Binding-site contacts:
Ligand atom C16 contacts residue PRO272 of chain 5.B at 4.0 Å (hydrophobic).
Ligand atom C09 contacts residue LEU228 of chain 5.B at 4.1 Å (hydrophobic).
Ligand atom C05 contacts residue HIS227 of chain 5.B at 3.4 Å.
Ligand atom C04 contacts residue HIS227 of chain 5.B at 4.0 Å.
Ligand atom C08 contacts residue HIS227 of chain 5.B at 3.3 Å.
Ligand atom O13 contacts residue ARG359 of chain 5.B at 3.4 Å (salt-bridge).
Ligand atom O06 contacts residue LEU215 of chain 5.B at 3.6 Å.
Ligand atom C27 contacts residue GLY360 of chain 5.B at 4.0 Å.
Ligand atom C44 contacts residue GLY360 of chain 5.B at 4.0 Å.
Ligand atom C44 contacts residue LEU361 of chain 5.B at 4.0 Å (hydrophobic).
Ligand atom O13 contacts residue GLY360 of chain 5.B at 3.6 Å (h-bond).
Ligand atom C06 contacts residue ASP224 of chain 5.B at 3.6 Å.
Ligand atom C42 contacts residue VAL23 of chain 5.B at 3.5 Å (hydrophobic).
Ligand atom C09 contacts residue HIS227 of chain 5.B at 3.9 Å.
Ligand atom C07 contacts residue HIS227 of chain 5.B at 2.7 Å.
Ligand atom C33 contacts residue ASP26 of chain 5.B at 3.9 Å.
Ligand atom O06 contacts residue THR274 of chain 5.B at 3.2 Å (h-bond).
Ligand atom O07 contacts residue THR274 of chain 5.B at 3.7 Å.
Ligand atom O12 contacts residue GLY360 of chain 5.B at 3.4 Å (h-bond).
Ligand atom C14 contacts residue THR274 of chain 5.B at 4.0 Å.
Ligand atom C08 contacts residue LEU228 of chain 5.B at 3.3 Å (hydrophobic).
Ligand atom C41 contacts residue SER234 of chain 5.B at 3.6 Å.
Ligand atom C07 contacts residue ASP224 of chain 5.B at 3.5 Å.
Ligand atom O13 contacts residue PRO358 of chain 5.B at 3.5 Å.
Ligand atom O06 contacts residue PRO272 of chain 5.B at 3.8 Å.
Ligand atom C41 contacts residue VAL23 of chain 5.B at 3.2 Å (hydrophobic).
Ligand atom C40 contacts residue SER234 of chain 5.B at 2.9 Å.
Ligand atom C14 contacts residue LEU215 of chain 5.B at 3.9 Å (hydrophobic).
Ligand atom C39 contacts residue SER234 of chain 5.B at 3.9 Å.
Ligand atom C15 contacts residue PRO272 of chain 5.B at 3.6 Å (hydrophobic).
Ligand atom O14 contacts residue HIS227 of chain 5.B at 2.2 Å (h-bond).
Ligand atom C06 contacts residue HIS227 of chain 5.B at 2.8 Å.
Ligand atom C30 contacts residue HIS227 of chain 5.B at 3.1 Å.
Ligand atom O08 contacts residue ARG276 of chain 5.B at 3.6 Å.
Ligand atom C07 contacts residue LEU228 of chain 5.B at 4.0 Å (hydrophobic).
Ligand atom C36 contacts residue HIS227 of chain 5.B at 3.3 Å.
Ligand atom C19 contacts residue THR274 of chain 5.B at 3.3 Å.
Ligand atom C31 contacts residue HIS227 of chain 5.B at 3.4 Å.
Ligand atom C16 contacts residue THR274 of chain 5.B at 3.6 Å.
Ligand atom O06 contacts residue LEU273 of chain 5.B at 3.4 Å.

Sequence of chain 5.B:
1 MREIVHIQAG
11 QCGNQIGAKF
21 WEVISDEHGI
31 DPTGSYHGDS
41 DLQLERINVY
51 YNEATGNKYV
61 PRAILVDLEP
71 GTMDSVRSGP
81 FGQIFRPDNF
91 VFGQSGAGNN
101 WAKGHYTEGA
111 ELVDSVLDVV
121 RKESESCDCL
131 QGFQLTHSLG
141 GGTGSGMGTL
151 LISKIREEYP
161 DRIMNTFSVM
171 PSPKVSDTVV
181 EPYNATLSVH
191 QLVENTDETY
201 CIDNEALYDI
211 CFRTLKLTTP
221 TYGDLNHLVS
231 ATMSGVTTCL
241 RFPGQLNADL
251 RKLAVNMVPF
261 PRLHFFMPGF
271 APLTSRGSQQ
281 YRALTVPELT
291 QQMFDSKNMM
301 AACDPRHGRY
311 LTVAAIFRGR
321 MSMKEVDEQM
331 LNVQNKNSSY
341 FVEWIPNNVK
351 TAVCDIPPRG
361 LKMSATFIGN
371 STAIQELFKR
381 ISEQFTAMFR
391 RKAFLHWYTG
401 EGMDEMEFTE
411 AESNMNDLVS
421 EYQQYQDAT

A small-molecule ligand and the protein it binds are described below.
Small molecule (SMILES): CC(=O)O[C@H]1C(=O)[C@@]2(C)[C@H]([C@H](OC(=O)c3ccccc3)[C@]3(O)C[C@H](OC(=O)[C@H](O)[C@@H](NC(=O)c4ccccc4)c4ccccc4)C(C)=C1C3(C)C)[C@]1(OC(C)=O)CO[C@@H]1C[C@@H]2O